The small molecule below binds the protein below.
Small molecule (SMILES): CC(=O)N[C@@H]1[C@@H](O)[C@H](O)[C@@H](CO)O[C@H]1O

Binding-site contacts:
Ligand atom O5 contacts residue ASN801 of chain 1.A at 2.4 Å (h-bond).
Ligand atom C6 contacts residue SER803 of chain 1.A at 4.1 Å.
Ligand atom C3 contacts residue ASN801 of chain 1.A at 3.8 Å.
Ligand atom N2 contacts residue ASN801 of chain 1.A at 3.0 Å (h-bond).
Ligand atom C5 contacts residue SER803 of chain 1.A at 3.6 Å.
Ligand atom O5 contacts residue SER803 of chain 1.A at 3.5 Å (h-bond).
Ligand atom C5 contacts residue ASN801 of chain 1.A at 3.7 Å.
Ligand atom C2 contacts residue ASN801 of chain 1.A at 2.5 Å.
Ligand atom C7 contacts residue ASN801 of chain 1.A at 3.6 Å.
Ligand atom C4 contacts residue ASN801 of chain 1.A at 4.2 Å.
Ligand atom C6 contacts residue GLN804 of chain 1.A at 4.2 Å.
Ligand atom O7 contacts residue ASN801 of chain 1.A at 3.7 Å.
Ligand atom C1 contacts residue ASN801 of chain 1.A at 1.4 Å.
Ligand atom C1 contacts residue SER803 of chain 1.A at 3.7 Å.

Sequence of chain 1.A:
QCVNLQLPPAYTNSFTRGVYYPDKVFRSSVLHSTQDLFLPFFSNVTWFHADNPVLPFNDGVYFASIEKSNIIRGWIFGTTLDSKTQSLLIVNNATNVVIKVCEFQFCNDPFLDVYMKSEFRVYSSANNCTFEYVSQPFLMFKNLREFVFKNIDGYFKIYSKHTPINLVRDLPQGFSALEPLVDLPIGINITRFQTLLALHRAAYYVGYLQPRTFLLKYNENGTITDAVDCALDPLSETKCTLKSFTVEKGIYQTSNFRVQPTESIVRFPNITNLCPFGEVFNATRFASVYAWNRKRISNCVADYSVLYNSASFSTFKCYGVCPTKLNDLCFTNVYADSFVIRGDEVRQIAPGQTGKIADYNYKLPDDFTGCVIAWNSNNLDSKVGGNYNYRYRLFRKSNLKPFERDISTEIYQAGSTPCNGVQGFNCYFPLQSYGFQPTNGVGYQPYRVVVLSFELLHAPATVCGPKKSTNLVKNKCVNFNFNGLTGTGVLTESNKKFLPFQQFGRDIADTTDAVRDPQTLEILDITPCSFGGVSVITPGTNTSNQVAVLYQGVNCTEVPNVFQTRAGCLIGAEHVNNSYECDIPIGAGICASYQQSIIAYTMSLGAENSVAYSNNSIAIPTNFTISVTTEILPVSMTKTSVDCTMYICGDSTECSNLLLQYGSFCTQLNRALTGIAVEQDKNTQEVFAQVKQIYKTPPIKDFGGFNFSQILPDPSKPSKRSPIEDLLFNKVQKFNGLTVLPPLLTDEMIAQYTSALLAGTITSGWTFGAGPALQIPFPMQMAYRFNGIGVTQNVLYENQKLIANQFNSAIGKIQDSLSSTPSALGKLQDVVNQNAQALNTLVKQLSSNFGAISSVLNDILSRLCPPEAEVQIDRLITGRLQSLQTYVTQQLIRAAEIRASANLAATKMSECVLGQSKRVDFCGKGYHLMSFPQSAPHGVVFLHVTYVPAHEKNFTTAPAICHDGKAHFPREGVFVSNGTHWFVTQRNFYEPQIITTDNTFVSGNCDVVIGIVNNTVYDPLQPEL